Sequence of chain 23.C:
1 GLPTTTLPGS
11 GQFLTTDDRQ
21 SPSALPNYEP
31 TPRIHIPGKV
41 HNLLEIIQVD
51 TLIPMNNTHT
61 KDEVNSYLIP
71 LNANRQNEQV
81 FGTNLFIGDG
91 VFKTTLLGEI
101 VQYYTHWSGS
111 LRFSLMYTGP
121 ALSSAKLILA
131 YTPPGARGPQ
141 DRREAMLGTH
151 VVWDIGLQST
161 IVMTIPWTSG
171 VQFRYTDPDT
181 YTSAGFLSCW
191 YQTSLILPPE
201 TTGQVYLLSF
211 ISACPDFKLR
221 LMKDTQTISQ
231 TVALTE

Sequence of chain 23.A:
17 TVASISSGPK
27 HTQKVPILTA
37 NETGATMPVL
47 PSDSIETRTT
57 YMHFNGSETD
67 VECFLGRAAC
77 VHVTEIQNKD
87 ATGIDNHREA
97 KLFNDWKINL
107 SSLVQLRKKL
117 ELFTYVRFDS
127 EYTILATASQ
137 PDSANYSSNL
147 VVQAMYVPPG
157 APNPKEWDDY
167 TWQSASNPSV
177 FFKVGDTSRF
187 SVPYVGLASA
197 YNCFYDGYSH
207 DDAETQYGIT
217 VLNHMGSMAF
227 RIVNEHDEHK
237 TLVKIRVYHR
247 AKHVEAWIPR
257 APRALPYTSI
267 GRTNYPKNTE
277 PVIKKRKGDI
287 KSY

Sequence of chain 24.C:
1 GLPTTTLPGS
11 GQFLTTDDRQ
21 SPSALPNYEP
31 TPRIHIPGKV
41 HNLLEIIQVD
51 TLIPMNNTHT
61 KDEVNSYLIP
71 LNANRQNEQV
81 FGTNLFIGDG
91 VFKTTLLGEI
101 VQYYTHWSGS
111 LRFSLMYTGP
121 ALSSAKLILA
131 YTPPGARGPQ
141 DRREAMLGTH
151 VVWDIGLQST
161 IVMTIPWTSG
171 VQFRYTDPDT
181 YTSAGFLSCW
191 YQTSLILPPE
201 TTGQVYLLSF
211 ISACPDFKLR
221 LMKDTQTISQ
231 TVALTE

Binding-site contacts:
Ligand atom C3C contacts residue TYR128 of chain 23.A at 3.4 Å (hydrophobic).
Ligand atom C4B contacts residue MET224 of chain 23.A at 3.8 Å (hydrophobic).
Ligand atom C5C contacts residue VAL188 of chain 23.A at 3.9 Å (hydrophobic).
Ligand atom C5C contacts residue VAL191 of chain 23.A at 3.9 Å (hydrophobic).
Ligand atom C2B contacts residue VAL188 of chain 23.A at 3.7 Å (hydrophobic).
Ligand atom C4 contacts residue LEU106 of chain 23.A at 3.6 Å (hydrophobic).
Ligand atom C4A contacts residue PRO174 of chain 23.A at 3.3 Å (hydrophobic).
Ligand atom C5B contacts residue MET224 of chain 23.A at 3.5 Å (hydrophobic).
Ligand atom C5 contacts residue LEU106 of chain 23.A at 3.7 Å (hydrophobic).
Ligand atom C1C contacts residue LEU106 of chain 23.A at 3.5 Å (hydrophobic).
Ligand atom C4B contacts residue TYR152 of chain 23.A at 3.8 Å (hydrophobic).
Ligand atom CL1 contacts residue ILE104 of chain 23.A at 3.5 Å.
Ligand atom C5C contacts residue TYR152 of chain 23.A at 3.9 Å (hydrophobic).
Ligand atom N3A contacts residue PHE186 of chain 23.A at 3.9 Å.
Ligand atom N3A contacts residue ALA24 of chain 23.C at 3.6 Å.
Ligand atom O1B contacts residue ILE104 of chain 23.A at 3.8 Å.
Ligand atom C2A contacts residue MET224 of chain 23.A at 3.4 Å (hydrophobic).
Ligand atom C4B contacts residue PHE186 of chain 23.A at 3.4 Å (hydrophobic).
Ligand atom C5A contacts residue VAL176 of chain 23.A at 3.2 Å (hydrophobic).
Ligand atom O1A contacts residue PHE186 of chain 23.A at 2.8 Å.
Ligand atom C1B contacts residue VAL188 of chain 23.A at 3.9 Å (hydrophobic).
Ligand atom C2B contacts residue TYR152 of chain 23.A at 3.8 Å (hydrophobic).
Ligand atom C5A contacts residue MET224 of chain 23.A at 3.5 Å (hydrophobic).
Ligand atom C5B contacts residue PHE186 of chain 23.A at 3.5 Å (hydrophobic).
Ligand atom C1C contacts residue TYR128 of chain 23.A at 3.7 Å (hydrophobic).
Ligand atom C4C contacts residue VAL191 of chain 23.A at 3.5 Å (hydrophobic).
Ligand atom C2C contacts residue TYR128 of chain 23.A at 3.8 Å (hydrophobic).
Ligand atom C31 contacts residue TYR197 of chain 23.A at 3.9 Å (hydrophobic).
Ligand atom O1 contacts residue MET221 of chain 23.A at 3.2 Å (h-bond).
Ligand atom C5A contacts residue PHE186 of chain 23.A at 3.4 Å (hydrophobic).
Ligand atom C6B contacts residue TYR128 of chain 23.A at 3.8 Å (hydrophobic).
Ligand atom C5A contacts residue ALA150 of chain 23.A at 3.9 Å (hydrophobic).
Ligand atom O1A contacts residue MET224 of chain 23.A at 2.8 Å.
Ligand atom N2 contacts residue ASN219 of chain 23.A at 3.6 Å.
Ligand atom C2C contacts residue TYR197 of chain 23.A at 3.8 Å (hydrophobic).
Ligand atom C2A contacts residue PHE186 of chain 23.A at 3.2 Å (hydrophobic).
Ligand atom CL1 contacts residue TYR128 of chain 23.A at 3.3 Å.
Ligand atom N3A contacts residue PRO174 of chain 23.A at 3.7 Å.
Ligand atom C3B contacts residue TYR152 of chain 23.A at 3.7 Å (hydrophobic).
Ligand atom C4C contacts residue VAL188 of chain 23.A at 3.9 Å (hydrophobic).

This small molecule binds to this protein.
Small molecule (SMILES): Cc1cc(CCCCCOc2ccc(C3=NCCO3)cc2Cl)on1